A protein and the small-molecule ligand that binds it are described below.
Small molecule (SMILES): CC(=O)N[C@H]1[C@H](O[C@H]2[C@H](O)[C@@H](NC(C)=O)CO[C@@H]2CO)O[C@H](CO)[C@@H](O)[C@@H]1O

Sequence of chain 1.A:
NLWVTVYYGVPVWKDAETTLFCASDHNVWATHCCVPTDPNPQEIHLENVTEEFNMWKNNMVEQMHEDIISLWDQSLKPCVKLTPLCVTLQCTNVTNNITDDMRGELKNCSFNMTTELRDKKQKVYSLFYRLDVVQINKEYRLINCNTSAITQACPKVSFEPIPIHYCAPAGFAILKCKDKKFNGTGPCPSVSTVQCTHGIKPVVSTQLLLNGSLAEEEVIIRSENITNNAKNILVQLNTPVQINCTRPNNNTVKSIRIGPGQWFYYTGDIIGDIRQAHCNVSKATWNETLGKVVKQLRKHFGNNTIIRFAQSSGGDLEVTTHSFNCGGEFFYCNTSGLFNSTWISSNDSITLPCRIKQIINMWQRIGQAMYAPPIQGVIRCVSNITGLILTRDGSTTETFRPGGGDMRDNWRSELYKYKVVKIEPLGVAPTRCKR

Binding-site contacts:
Ligand atom N2 contacts residue ASN382 of chain 1.A at 3.0 Å (h-bond).
Ligand atom C8 contacts residue THR369 of chain 1.A at 3.9 Å.
Ligand atom C3 contacts residue GLN359 of chain 1.A at 4.1 Å.
Ligand atom C8 contacts residue LEU365 of chain 1.A at 4.3 Å (hydrophobic).
Ligand atom C4 contacts residue ASN382 of chain 1.A at 4.4 Å.
Ligand atom O6 contacts residue GLN359 of chain 1.A at 3.4 Å (h-bond).
Ligand atom C2 contacts residue ASN382 of chain 1.A at 2.6 Å.
Ligand atom C1 contacts residue ASN382 of chain 1.A at 1.5 Å.
Ligand atom C1 contacts residue SER384 of chain 1.A at 4.0 Å.
Ligand atom C3 contacts residue ASN382 of chain 1.A at 3.9 Å.
Ligand atom O6 contacts residue SER384 of chain 1.A at 3.3 Å (h-bond).
Ligand atom O5 contacts residue GLN359 of chain 1.A at 3.8 Å.
Ligand atom C5 contacts residue GLN359 of chain 1.A at 4.3 Å.
Ligand atom C7 contacts residue ASN382 of chain 1.A at 3.2 Å.
Ligand atom O7 contacts residue ARG414 of chain 1.A at 3.6 Å.
Ligand atom C5 contacts residue SER384 of chain 1.A at 4.0 Å.
Ligand atom C5 contacts residue ASN382 of chain 1.A at 3.8 Å.
Ligand atom C4 contacts residue GLN359 of chain 1.A at 4.4 Å.
Ligand atom O7 contacts residue ASN382 of chain 1.A at 3.1 Å (h-bond).
Ligand atom C6 contacts residue SER384 of chain 1.A at 4.2 Å.
Ligand atom C8 contacts residue ASN382 of chain 1.A at 4.4 Å.
Ligand atom O4 contacts residue GLN359 of chain 1.A at 3.9 Å.
Ligand atom O5 contacts residue SER384 of chain 1.A at 3.7 Å.
Ligand atom C8 contacts residue THR368 of chain 1.A at 3.5 Å.
Ligand atom O6 contacts residue NAG1 of chain 1.R at 3.9 Å.
Ligand atom O5 contacts residue ASN382 of chain 1.A at 2.4 Å (h-bond).
Ligand atom C6 contacts residue GLN359 of chain 1.A at 4.4 Å.